The small molecule below binds the protein below.
Small molecule (SMILES): CCCCCCC(=O)O

Sequence of chain 1.A:
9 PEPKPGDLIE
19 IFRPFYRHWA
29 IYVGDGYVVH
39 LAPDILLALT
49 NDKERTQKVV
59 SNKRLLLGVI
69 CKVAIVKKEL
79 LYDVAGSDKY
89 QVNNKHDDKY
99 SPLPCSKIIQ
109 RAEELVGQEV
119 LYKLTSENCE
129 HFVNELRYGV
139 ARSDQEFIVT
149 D

Binding-site contacts:
Ligand atom C7 contacts residue VAL67 of chain 1.A at 4.0 Å (hydrophobic).
Ligand atom C2 contacts residue LEU39 of chain 1.B at 3.8 Å (hydrophobic).
Ligand atom O2 contacts residue TRP27 of chain 1.B at 3.1 Å (h-bond).
Ligand atom O2 contacts residue CYS127 of chain 1.A at 2.6 Å (h-bond).
Ligand atom O2 contacts residue THR123 of chain 1.A at 4.4 Å.
Ligand atom C2 contacts residue PRO41 of chain 1.B at 4.4 Å (hydrophobic).
Ligand atom C4 contacts residue PRO41 of chain 1.B at 4.1 Å (hydrophobic).
Ligand atom C2 contacts residue HIS26 of chain 1.B at 3.8 Å.
Ligand atom O2 contacts residue SER124 of chain 1.A at 4.4 Å.
Ligand atom C3 contacts residue THR123 of chain 1.A at 4.1 Å.
Ligand atom C3 contacts residue TYR24 of chain 1.B at 3.9 Å (hydrophobic).
Ligand atom C2 contacts residue CYS127 of chain 1.A at 2.8 Å (hydrophobic).
Ligand atom C5 contacts residue LEU122 of chain 1.A at 3.5 Å (hydrophobic).
Ligand atom C6 contacts residue PRO41 of chain 1.B at 4.3 Å (hydrophobic).
Ligand atom C1 contacts residue THR123 of chain 1.A at 4.0 Å.
Ligand atom C7 contacts residue LEU122 of chain 1.A at 4.5 Å (hydrophobic).
Ligand atom C3 contacts residue CYS127 of chain 1.A at 3.5 Å (hydrophobic).
Ligand atom C1 contacts residue TRP27 of chain 1.B at 4.2 Å (hydrophobic).
Ligand atom C5 contacts residue TYR24 of chain 1.B at 3.8 Å (hydrophobic).
Ligand atom C4 contacts residue LEU122 of chain 1.A at 4.2 Å (hydrophobic).
Ligand atom C1 contacts residue HIS26 of chain 1.B at 4.4 Å.
Ligand atom O2 contacts residue ARG25 of chain 1.B at 3.9 Å.
Ligand atom C1 contacts residue LEU39 of chain 1.B at 3.9 Å (hydrophobic).
Ligand atom C4 contacts residue TYR24 of chain 1.B at 3.5 Å (hydrophobic).
Ligand atom C5 contacts residue GLY66 of chain 1.A at 4.1 Å.
Ligand atom C2 contacts residue TYR24 of chain 1.B at 4.5 Å (hydrophobic).
Ligand atom O2 contacts residue HIS26 of chain 1.B at 3.5 Å.
Ligand atom C2 contacts residue LEU122 of chain 1.A at 4.3 Å (hydrophobic).
Ligand atom C1 contacts residue CYS127 of chain 1.A at 1.8 Å (hydrophobic).
Ligand atom C3 contacts residue SER124 of chain 1.A at 4.5 Å.
Ligand atom C3 contacts residue LEU122 of chain 1.A at 4.2 Å (hydrophobic).
Ligand atom C6 contacts residue TYR24 of chain 1.B at 4.0 Å (hydrophobic).
Ligand atom C6 contacts residue LEU122 of chain 1.A at 4.4 Å (hydrophobic).
Ligand atom C7 contacts residue GLY66 of chain 1.A at 3.9 Å.

Sequence of chain 1.B:
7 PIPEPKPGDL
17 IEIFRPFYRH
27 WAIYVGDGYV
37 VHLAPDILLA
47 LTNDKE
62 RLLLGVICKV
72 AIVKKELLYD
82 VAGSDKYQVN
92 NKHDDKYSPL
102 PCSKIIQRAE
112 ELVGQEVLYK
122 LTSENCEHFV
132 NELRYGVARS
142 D